Sequence of chain 1.A:
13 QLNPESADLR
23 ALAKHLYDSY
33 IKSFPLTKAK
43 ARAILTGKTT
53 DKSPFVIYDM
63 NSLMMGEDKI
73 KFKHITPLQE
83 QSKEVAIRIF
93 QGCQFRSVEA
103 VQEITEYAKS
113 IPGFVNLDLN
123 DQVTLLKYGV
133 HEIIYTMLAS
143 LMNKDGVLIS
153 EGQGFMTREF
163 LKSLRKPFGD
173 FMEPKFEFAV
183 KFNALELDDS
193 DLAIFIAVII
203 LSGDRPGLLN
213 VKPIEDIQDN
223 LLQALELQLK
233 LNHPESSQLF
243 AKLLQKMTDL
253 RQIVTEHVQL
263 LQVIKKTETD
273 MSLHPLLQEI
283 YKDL

A small-molecule ligand and the protein it binds are described below.
Small molecule (SMILES): COc1ccc2[nH]cc(CC(=O)O)c2c1

Binding-site contacts:
Ligand atom CAG contacts residue CYS95 of chain 1.A at 3.6 Å (hydrophobic).
Ligand atom CAN contacts residue TYR283 of chain 1.A at 3.9 Å (hydrophobic).
Ligand atom OAJ contacts residue CYS95 of chain 1.A at 3.4 Å.
Ligand atom OAB contacts residue LYS177 of chain 1.A at 3.0 Å.
Ligand atom CAK contacts residue LYS177 of chain 1.A at 3.9 Å.
Ligand atom CAD contacts residue PHE92 of chain 1.A at 3.3 Å (hydrophobic).
Ligand atom CAE contacts residue HIS259 of chain 1.A at 3.8 Å.
Ligand atom OAC contacts residue MET174 of chain 1.A at 3.8 Å.
Ligand atom NAI contacts residue TYR283 of chain 1.A at 3.0 Å (h-bond).
Ligand atom CAL contacts residue CYS95 of chain 1.A at 3.7 Å (hydrophobic).
Ligand atom CAD contacts residue GLN96 of chain 1.A at 3.5 Å.
Ligand atom CAH contacts residue TYR137 of chain 1.A at 3.7 Å (hydrophobic).
Ligand atom CAA contacts residue PHE92 of chain 1.A at 3.4 Å (hydrophobic).
Ligand atom CAN contacts residue SER99 of chain 1.A at 3.8 Å.
Ligand atom CAH contacts residue OCR1 of chain 1.D at 3.8 Å.
Ligand atom CAA contacts residue PHE173 of chain 1.A at 3.9 Å (hydrophobic).
Ligand atom CAM contacts residue SER99 of chain 1.A at 3.0 Å.
Ligand atom CAE contacts residue GLN96 of chain 1.A at 3.7 Å.
Ligand atom CAM contacts residue HIS259 of chain 1.A at 4.0 Å.
Ligand atom CAF contacts residue SER99 of chain 1.A at 3.2 Å.
Ligand atom CAF contacts residue HIS133 of chain 1.A at 3.3 Å.
Ligand atom OAC contacts residue LEU140 of chain 1.A at 3.8 Å.
Ligand atom OAC contacts residue OCR1 of chain 1.D at 3.2 Å.
Ligand atom NAI contacts residue HIS259 of chain 1.A at 3.5 Å (h-bond).
Ligand atom CAA contacts residue CYS95 of chain 1.A at 3.6 Å (hydrophobic).
Ligand atom OAJ contacts residue PHE92 of chain 1.A at 3.1 Å.
Ligand atom CAN contacts residue HIS259 of chain 1.A at 3.4 Å.
Ligand atom CAH contacts residue SER99 of chain 1.A at 3.4 Å.
Ligand atom CAG contacts residue HIS259 of chain 1.A at 4.0 Å.
Ligand atom OAB contacts residue HIS259 of chain 1.A at 3.5 Å.
Ligand atom NAI contacts residue SER99 of chain 1.A at 3.7 Å.
Ligand atom OAB contacts residue TYR137 of chain 1.A at 3.0 Å.
Ligand atom CAO contacts residue SER99 of chain 1.A at 3.3 Å.
Ligand atom CAO contacts residue HIS259 of chain 1.A at 3.7 Å.
Ligand atom CAK contacts residue TYR137 of chain 1.A at 3.3 Å (hydrophobic).
Ligand atom CAF contacts residue HIS259 of chain 1.A at 3.8 Å.
Ligand atom CAL contacts residue PHE92 of chain 1.A at 3.7 Å (hydrophobic).
Ligand atom NAI contacts residue HIS133 of chain 1.A at 3.6 Å.
Ligand atom CAF contacts residue TYR283 of chain 1.A at 3.3 Å (hydrophobic).
Ligand atom OAC contacts residue TYR137 of chain 1.A at 3.9 Å.